Binding-site contacts:
Ligand atom C21 contacts residue VAL46 of chain 1.A at 3.9 Å (hydrophobic).
Ligand atom C6 contacts residue LEU38 of chain 1.A at 3.7 Å (hydrophobic).
Ligand atom O38 contacts residue ALA42 of chain 1.A at 3.6 Å (h-bond).
Ligand atom C5 contacts residue GLY118 of chain 1.A at 3.8 Å.
Ligand atom C17 contacts residue LEU172 of chain 1.A at 3.6 Å (hydrophobic).
Ligand atom C15 contacts residue MET115 of chain 1.A at 3.7 Å (hydrophobic).
Ligand atom C31 contacts residue LEU38 of chain 1.A at 3.8 Å (hydrophobic).
Ligand atom S25 contacts residue ASP186 of chain 1.A at 3.8 Å.
Ligand atom N14 contacts residue GLU113 of chain 1.A at 3.8 Å.
Ligand atom C15 contacts residue ALA64 of chain 1.A at 3.4 Å (hydrophobic).
Ligand atom C1 contacts residue GLY118 of chain 1.A at 3.8 Å.
Ligand atom C36 contacts residue LEU38 of chain 1.A at 3.8 Å (hydrophobic).
Ligand atom C15 contacts residue LEU172 of chain 1.A at 3.7 Å (hydrophobic).
Ligand atom C34 contacts residue ASP119 of chain 1.A at 3.4 Å.
Ligand atom O38 contacts residue GLY41 of chain 1.A at 3.4 Å.
Ligand atom C26 contacts residue ASP186 of chain 1.A at 3.4 Å.
Ligand atom O38 contacts residue ASP186 of chain 1.A at 3.2 Å (salt-bridge).
Ligand atom C15 contacts residue GLU113 of chain 1.A at 3.1 Å.
Ligand atom C1 contacts residue MET115 of chain 1.A at 3.8 Å (hydrophobic).
Ligand atom O8 contacts residue LEU38 of chain 1.A at 3.5 Å.
Ligand atom C5 contacts residue LEU38 of chain 1.A at 3.8 Å (hydrophobic).
Ligand atom N12 contacts residue MET115 of chain 1.A at 3.2 Å (h-bond).
Ligand atom N12 contacts residue LEU38 of chain 1.A at 3.6 Å.
Ligand atom C7 contacts residue ASP119 of chain 1.A at 3.6 Å.
Ligand atom O8 contacts residue MET115 of chain 1.A at 3.5 Å (h-bond).
Ligand atom C36 contacts residue GLY39 of chain 1.A at 3.5 Å.
Ligand atom CL1 contacts residue LEU112 of chain 1.A at 3.3 Å.
Ligand atom O38 contacts residue LYS66 of chain 1.A at 3.1 Å.
Ligand atom C16 contacts residue LEU172 of chain 1.A at 3.4 Å (hydrophobic).
Ligand atom C13 contacts residue LEU38 of chain 1.A at 3.8 Å (hydrophobic).
Ligand atom C16 contacts residue ALA64 of chain 1.A at 3.6 Å (hydrophobic).
Ligand atom C30 contacts residue LEU38 of chain 1.A at 2.8 Å (hydrophobic).
Ligand atom O37 contacts residue LYS66 of chain 1.A at 3.4 Å.
Ligand atom C9 contacts residue MET115 of chain 1.A at 3.5 Å (hydrophobic).
Ligand atom N23 contacts residue GLY41 of chain 1.A at 3.7 Å.
Ligand atom N14 contacts residue ALA64 of chain 1.A at 3.7 Å.
Ligand atom C36 contacts residue HIS40 of chain 1.A at 3.8 Å.
Ligand atom C1 contacts residue LEU38 of chain 1.A at 3.7 Å (hydrophobic).
Ligand atom C6 contacts residue GLY118 of chain 1.A at 3.7 Å.
Ligand atom N14 contacts residue MET115 of chain 1.A at 3.1 Å (h-bond).

Sequence of chain 1.A:
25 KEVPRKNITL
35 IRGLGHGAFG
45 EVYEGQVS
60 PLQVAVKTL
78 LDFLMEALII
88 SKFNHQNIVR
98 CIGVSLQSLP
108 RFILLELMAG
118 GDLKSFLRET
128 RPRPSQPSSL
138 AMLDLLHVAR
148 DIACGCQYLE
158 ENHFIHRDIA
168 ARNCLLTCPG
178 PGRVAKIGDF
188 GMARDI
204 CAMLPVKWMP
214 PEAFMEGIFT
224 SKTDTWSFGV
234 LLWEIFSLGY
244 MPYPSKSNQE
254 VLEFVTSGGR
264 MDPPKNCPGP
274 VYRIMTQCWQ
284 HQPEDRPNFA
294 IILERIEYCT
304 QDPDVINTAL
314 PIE

This small molecule binds to this protein.
Small molecule (SMILES): Cc1cc(Nc2ncc(Cl)c(Nc3cn(C)nc3S(=O)(=O)C(C)C)n2)c(OC(C)C)cc1C1CCN(C)CC1